A small-molecule ligand and the protein it binds are described below.
Small molecule (SMILES): CC(=O)N[C@@H]1[C@@H](O)[C@H](O)[C@@H](CO)O[C@H]1O

Sequence of chain 1.C:
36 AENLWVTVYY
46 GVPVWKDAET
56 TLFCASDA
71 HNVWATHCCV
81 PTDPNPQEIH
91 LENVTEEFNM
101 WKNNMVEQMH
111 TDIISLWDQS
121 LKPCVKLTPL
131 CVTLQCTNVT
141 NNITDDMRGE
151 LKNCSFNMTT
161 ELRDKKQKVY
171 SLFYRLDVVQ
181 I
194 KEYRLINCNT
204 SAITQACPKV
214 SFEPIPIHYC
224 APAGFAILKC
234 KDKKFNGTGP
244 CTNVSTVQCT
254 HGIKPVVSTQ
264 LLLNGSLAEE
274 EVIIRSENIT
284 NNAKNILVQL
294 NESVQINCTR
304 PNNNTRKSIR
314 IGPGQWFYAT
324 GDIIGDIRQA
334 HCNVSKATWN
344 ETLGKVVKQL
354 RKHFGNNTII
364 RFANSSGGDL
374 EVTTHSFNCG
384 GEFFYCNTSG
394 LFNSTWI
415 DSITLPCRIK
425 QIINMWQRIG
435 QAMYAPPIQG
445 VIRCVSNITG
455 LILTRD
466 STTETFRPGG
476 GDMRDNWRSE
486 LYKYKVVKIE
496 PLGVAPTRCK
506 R

Binding-site contacts:
Ligand atom N2 contacts residue ASP235 of chain 1.C at 4.2 Å.
Ligand atom C3 contacts residue ASN246 of chain 1.C at 3.9 Å.
Ligand atom N2 contacts residue ASN246 of chain 1.C at 3.0 Å (h-bond).
Ligand atom O7 contacts residue ASP235 of chain 1.C at 3.7 Å.
Ligand atom O7 contacts residue ASN246 of chain 1.C at 3.9 Å.
Ligand atom O5 contacts residue ASN246 of chain 1.C at 2.5 Å (h-bond).
Ligand atom C2 contacts residue ASN246 of chain 1.C at 2.5 Å.
Ligand atom C7 contacts residue THR245 of chain 1.C at 4.3 Å.
Ligand atom C7 contacts residue ASP235 of chain 1.C at 3.7 Å.
Ligand atom C8 contacts residue THR245 of chain 1.C at 3.7 Å.
Ligand atom C4 contacts residue ASN246 of chain 1.C at 4.3 Å.
Ligand atom C1 contacts residue ASN246 of chain 1.C at 1.5 Å.
Ligand atom N2 contacts residue THR245 of chain 1.C at 4.3 Å.
Ligand atom C5 contacts residue ASN246 of chain 1.C at 3.8 Å.
Ligand atom C8 contacts residue ASP235 of chain 1.C at 3.8 Å.
Ligand atom C7 contacts residue ASN246 of chain 1.C at 3.6 Å.